Binding-site contacts:
Ligand atom C3 contacts residue GLU105 of chain 1.A at 4.0 Å.
Ligand atom C8 contacts residue ILE108 of chain 1.A at 3.1 Å (hydrophobic).
Ligand atom C4 contacts residue ILE108 of chain 1.A at 3.9 Å (hydrophobic).
Ligand atom C1 contacts residue GLU105 of chain 1.A at 4.0 Å.
Ligand atom C6 contacts residue ILE111 of chain 1.A at 4.0 Å (hydrophobic).
Ligand atom C2 contacts residue THR85 of chain 1.A at 3.6 Å.
Ligand atom O1 contacts residue ASN106 of chain 1.A at 2.9 Å (h-bond).
Ligand atom C5 contacts residue ILE111 of chain 1.A at 4.2 Å (hydrophobic).
Ligand atom C10 contacts residue SER109 of chain 1.A at 4.2 Å.
Ligand atom C5 contacts residue ILE108 of chain 1.A at 3.5 Å (hydrophobic).
Ligand atom C4 contacts residue VAL86 of chain 1.A at 3.8 Å (hydrophobic).
Ligand atom F1 contacts residue LYS84 of chain 1.A at 3.1 Å.
Ligand atom C10 contacts residue ASN106 of chain 1.A at 4.2 Å.
Ligand atom O1 contacts residue GLU105 of chain 1.A at 3.7 Å.
Ligand atom C4 contacts residue GLU105 of chain 1.A at 3.9 Å.
Ligand atom C9 contacts residue GLU105 of chain 1.A at 3.6 Å.
Ligand atom C10 contacts residue ILE108 of chain 1.A at 4.2 Å (hydrophobic).
Ligand atom C2 contacts residue GLU105 of chain 1.A at 4.0 Å.
Ligand atom C2 contacts residue VAL86 of chain 1.A at 4.3 Å (hydrophobic).
Ligand atom C3 contacts residue VAL86 of chain 1.A at 3.9 Å (hydrophobic).
Ligand atom C9 contacts residue ILE108 of chain 1.A at 3.4 Å (hydrophobic).
Ligand atom C12 contacts residue ASN106 of chain 1.A at 3.4 Å.
Ligand atom N1 contacts residue ILE108 of chain 1.A at 3.1 Å (h-bond).
Ligand atom C8 contacts residue GLU105 of chain 1.A at 3.8 Å.
Ligand atom O1 contacts residue ILE108 of chain 1.A at 4.5 Å.
Ligand atom C3 contacts residue LYS84 of chain 1.A at 4.2 Å.
Ligand atom C3 contacts residue THR85 of chain 1.A at 3.8 Å.
Ligand atom C6 contacts residue GLU105 of chain 1.A at 3.7 Å.
Ligand atom F1 contacts residue VAL86 of chain 1.A at 3.5 Å.
Ligand atom F1 contacts residue THR85 of chain 1.A at 3.3 Å.
Ligand atom C7 contacts residue ILE108 of chain 1.A at 3.3 Å (hydrophobic).
Ligand atom C5 contacts residue GLU105 of chain 1.A at 3.2 Å.
Ligand atom C9 contacts residue ASN106 of chain 1.A at 3.8 Å.
Ligand atom C6 contacts residue ILE108 of chain 1.A at 3.9 Å (hydrophobic).
Ligand atom N1 contacts residue GLU105 of chain 1.A at 2.9 Å (salt-bridge).
Ligand atom C1 contacts residue ILE111 of chain 1.A at 4.5 Å (hydrophobic).
Ligand atom C7 contacts residue ILE111 of chain 1.A at 4.1 Å (hydrophobic).
Ligand atom C7 contacts residue GLU105 of chain 1.A at 3.8 Å.

Sequence of chain 1.A:
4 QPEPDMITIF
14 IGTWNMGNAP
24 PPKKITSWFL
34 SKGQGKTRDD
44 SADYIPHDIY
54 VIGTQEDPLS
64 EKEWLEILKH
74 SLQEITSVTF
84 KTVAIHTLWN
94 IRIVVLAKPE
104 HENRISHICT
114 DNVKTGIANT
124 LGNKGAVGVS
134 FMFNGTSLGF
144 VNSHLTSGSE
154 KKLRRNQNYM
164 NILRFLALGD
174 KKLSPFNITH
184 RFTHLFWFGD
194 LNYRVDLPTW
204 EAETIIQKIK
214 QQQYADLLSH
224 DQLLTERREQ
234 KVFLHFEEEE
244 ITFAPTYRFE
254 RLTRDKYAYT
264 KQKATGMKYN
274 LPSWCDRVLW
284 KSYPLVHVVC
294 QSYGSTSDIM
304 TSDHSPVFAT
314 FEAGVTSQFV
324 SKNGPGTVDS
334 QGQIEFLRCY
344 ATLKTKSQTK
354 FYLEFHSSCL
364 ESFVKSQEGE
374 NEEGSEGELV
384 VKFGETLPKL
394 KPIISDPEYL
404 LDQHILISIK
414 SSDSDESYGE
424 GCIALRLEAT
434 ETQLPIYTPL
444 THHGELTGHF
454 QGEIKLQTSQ

A protein and the small-molecule ligand that binds it are described below.
Small molecule (SMILES): Fc1ccc(CNC[C@H]2CCCO2)cc1